Sequence of chain 1.A:
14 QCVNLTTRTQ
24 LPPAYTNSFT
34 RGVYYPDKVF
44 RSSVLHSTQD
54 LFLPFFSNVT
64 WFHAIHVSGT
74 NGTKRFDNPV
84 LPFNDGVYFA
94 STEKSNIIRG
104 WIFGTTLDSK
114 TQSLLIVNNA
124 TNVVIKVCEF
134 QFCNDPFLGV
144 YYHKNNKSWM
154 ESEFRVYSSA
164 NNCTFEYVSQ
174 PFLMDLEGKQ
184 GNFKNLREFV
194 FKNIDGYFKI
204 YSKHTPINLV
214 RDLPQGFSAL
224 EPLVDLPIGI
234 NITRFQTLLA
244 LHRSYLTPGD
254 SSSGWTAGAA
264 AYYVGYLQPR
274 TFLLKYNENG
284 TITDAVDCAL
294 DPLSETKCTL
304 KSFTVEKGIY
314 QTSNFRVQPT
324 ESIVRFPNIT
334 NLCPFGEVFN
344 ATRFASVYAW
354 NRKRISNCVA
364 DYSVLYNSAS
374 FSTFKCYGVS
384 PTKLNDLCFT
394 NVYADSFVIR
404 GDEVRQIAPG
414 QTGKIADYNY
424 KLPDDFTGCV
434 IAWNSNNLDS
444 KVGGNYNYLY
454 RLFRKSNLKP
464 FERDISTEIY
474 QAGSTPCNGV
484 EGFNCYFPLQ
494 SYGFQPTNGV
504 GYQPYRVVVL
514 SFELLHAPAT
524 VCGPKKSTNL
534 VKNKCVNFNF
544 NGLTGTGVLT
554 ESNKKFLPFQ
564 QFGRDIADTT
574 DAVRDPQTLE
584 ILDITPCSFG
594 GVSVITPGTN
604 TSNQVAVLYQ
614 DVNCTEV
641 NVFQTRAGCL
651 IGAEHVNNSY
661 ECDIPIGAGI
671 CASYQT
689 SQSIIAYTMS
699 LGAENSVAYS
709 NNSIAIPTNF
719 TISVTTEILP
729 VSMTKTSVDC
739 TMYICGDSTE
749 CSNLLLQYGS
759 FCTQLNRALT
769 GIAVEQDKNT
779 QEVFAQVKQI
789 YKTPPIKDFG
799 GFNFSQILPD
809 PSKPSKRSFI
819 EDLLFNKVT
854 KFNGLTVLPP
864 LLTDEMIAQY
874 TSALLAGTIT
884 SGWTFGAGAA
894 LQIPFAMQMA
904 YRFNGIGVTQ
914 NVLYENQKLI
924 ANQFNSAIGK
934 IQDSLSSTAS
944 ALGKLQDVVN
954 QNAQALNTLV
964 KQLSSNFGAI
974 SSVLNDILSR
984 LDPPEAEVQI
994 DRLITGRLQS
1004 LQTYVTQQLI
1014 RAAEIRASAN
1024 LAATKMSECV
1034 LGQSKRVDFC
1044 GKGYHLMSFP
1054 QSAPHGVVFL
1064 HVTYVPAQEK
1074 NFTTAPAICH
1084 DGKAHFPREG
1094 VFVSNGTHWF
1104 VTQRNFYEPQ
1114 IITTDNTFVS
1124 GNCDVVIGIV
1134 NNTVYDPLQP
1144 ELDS

A small-molecule ligand and the protein it binds are described below.
Small molecule (SMILES): CC(=O)N[C@@H]1[C@@H](O)[C@H](O)[C@@H](CO)O[C@H]1O

Binding-site contacts:
Ligand atom C7 contacts residue GLY339 of chain 1.A at 4.0 Å.
Ligand atom C8 contacts residue ASN343 of chain 1.A at 4.5 Å.
Ligand atom O7 contacts residue ASN343 of chain 1.A at 4.3 Å.
Ligand atom C8 contacts residue PHE338 of chain 1.A at 3.6 Å (hydrophobic).
Ligand atom C3 contacts residue ASN343 of chain 1.A at 3.8 Å.
Ligand atom C2 contacts residue ASN343 of chain 1.A at 2.5 Å.
Ligand atom C1 contacts residue ASN343 of chain 1.A at 1.4 Å.
Ligand atom C8 contacts residue PHE342 of chain 1.A at 4.0 Å (hydrophobic).
Ligand atom C8 contacts residue LEU368 of chain 1.A at 4.0 Å (hydrophobic).
Ligand atom C8 contacts residue GLY339 of chain 1.A at 3.8 Å.
Ligand atom C5 contacts residue ASN343 of chain 1.A at 3.7 Å.
Ligand atom O5 contacts residue ASN343 of chain 1.A at 2.4 Å (h-bond).
Ligand atom C4 contacts residue ASN343 of chain 1.A at 4.2 Å.
Ligand atom O7 contacts residue GLY339 of chain 1.A at 4.2 Å.
Ligand atom C7 contacts residue ASN343 of chain 1.A at 3.9 Å.
Ligand atom N2 contacts residue ASN343 of chain 1.A at 2.9 Å (h-bond).